Binding-site contacts:
Ligand atom O6 contacts residue NAG2 of chain 1.HA at 4.1 Å.
Ligand atom C1 contacts residue SER357 of chain 1.H at 4.4 Å.
Ligand atom C2 contacts residue ASN332 of chain 1.H at 2.4 Å.
Ligand atom C1 contacts residue SER333 of chain 1.H at 4.4 Å.
Ligand atom O5 contacts residue ASN332 of chain 1.H at 2.4 Å (h-bond).
Ligand atom C3 contacts residue ASN332 of chain 1.H at 3.8 Å.
Ligand atom C8 contacts residue SER333 of chain 1.H at 4.3 Å.
Ligand atom C7 contacts residue NAG1 of chain 1.HA at 3.7 Å.
Ligand atom C8 contacts residue NAG1 of chain 1.HA at 3.8 Å.
Ligand atom C8 contacts residue THR341 of chain 1.H at 3.8 Å.
Ligand atom O7 contacts residue ASN355 of chain 1.H at 4.3 Å.
Ligand atom O3 contacts residue NAG1 of chain 1.HA at 4.2 Å.
Ligand atom O4 contacts residue NAG2 of chain 1.HA at 3.8 Å.
Ligand atom C4 contacts residue ASN332 of chain 1.H at 4.2 Å.
Ligand atom O7 contacts residue ASN332 of chain 1.H at 4.0 Å.
Ligand atom C5 contacts residue ASN332 of chain 1.H at 3.7 Å.
Ligand atom C7 contacts residue ASN332 of chain 1.H at 3.6 Å.
Ligand atom N2 contacts residue SER333 of chain 1.H at 4.3 Å.
Ligand atom O7 contacts residue NAG1 of chain 1.HA at 2.6 Å (h-bond).
Ligand atom N2 contacts residue ASN332 of chain 1.H at 2.9 Å (h-bond).
Ligand atom C4 contacts residue NAG2 of chain 1.HA at 4.1 Å.
Ligand atom C1 contacts residue ASN332 of chain 1.H at 1.4 Å.

This small molecule binds to this protein.
Small molecule (SMILES): CC(=O)N[C@@H]1[C@@H](O)[C@H](O)[C@@H](CO)O[C@H]1O

Sequence of chain 1.H:
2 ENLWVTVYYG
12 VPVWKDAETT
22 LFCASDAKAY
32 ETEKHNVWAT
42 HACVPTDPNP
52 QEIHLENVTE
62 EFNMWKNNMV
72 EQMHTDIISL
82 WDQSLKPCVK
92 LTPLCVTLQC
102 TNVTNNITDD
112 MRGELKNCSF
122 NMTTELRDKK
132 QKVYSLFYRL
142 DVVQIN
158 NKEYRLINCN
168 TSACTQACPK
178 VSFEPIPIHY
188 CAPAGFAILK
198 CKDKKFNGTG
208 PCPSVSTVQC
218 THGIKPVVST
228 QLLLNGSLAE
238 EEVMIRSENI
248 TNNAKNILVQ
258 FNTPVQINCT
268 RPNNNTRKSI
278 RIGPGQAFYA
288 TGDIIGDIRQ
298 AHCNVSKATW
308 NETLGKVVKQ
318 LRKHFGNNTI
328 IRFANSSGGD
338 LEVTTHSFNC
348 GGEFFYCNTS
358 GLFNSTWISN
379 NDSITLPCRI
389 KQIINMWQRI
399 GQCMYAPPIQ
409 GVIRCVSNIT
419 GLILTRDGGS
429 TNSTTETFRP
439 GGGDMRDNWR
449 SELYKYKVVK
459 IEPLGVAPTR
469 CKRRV